Sequence of chain 1.I:
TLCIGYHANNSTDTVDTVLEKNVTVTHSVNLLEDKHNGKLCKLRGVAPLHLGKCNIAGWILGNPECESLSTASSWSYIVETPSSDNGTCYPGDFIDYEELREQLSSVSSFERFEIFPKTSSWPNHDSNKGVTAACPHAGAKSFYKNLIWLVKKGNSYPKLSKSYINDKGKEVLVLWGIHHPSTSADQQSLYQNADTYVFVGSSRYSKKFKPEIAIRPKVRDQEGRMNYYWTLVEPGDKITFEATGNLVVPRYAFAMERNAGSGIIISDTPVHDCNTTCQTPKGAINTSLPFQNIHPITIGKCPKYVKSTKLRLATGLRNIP

The protein below binds the small molecule below.
Small molecule (SMILES): CC(=O)N[C@H]1[C@H](O[C@H]2[C@H](O)[C@@H](NC(C)=O)CO[C@@H]2CO)O[C@H](CO)[C@@H](O)[C@@H]1O

Binding-site contacts:
Ligand atom N2 contacts residue ASN68 of chain 1.I at 4.5 Å.
Ligand atom C7 contacts residue ASN91 of chain 1.I at 3.4 Å.
Ligand atom C2 contacts residue ASN91 of chain 1.I at 2.5 Å.
Ligand atom N2 contacts residue ASN91 of chain 1.I at 3.0 Å (h-bond).
Ligand atom O3 contacts residue ARG225 of chain 1.I at 3.3 Å (salt-bridge).
Ligand atom C1 contacts residue GLU70 of chain 1.I at 4.3 Å.
Ligand atom C8 contacts residue PRO141 of chain 1.I at 4.2 Å (hydrophobic).
Ligand atom C8 contacts residue CYS140 of chain 1.I at 4.2 Å (hydrophobic).
Ligand atom N2 contacts residue GLU70 of chain 1.I at 4.0 Å.
Ligand atom C8 contacts residue CYS94 of chain 1.I at 3.9 Å (hydrophobic).
Ligand atom C7 contacts residue ASN68 of chain 1.I at 3.6 Å.
Ligand atom C7 contacts residue GLU70 of chain 1.I at 4.2 Å.
Ligand atom C5 contacts residue ASN91 of chain 1.I at 3.8 Å.
Ligand atom O5 contacts residue ASN91 of chain 1.I at 2.4 Å (h-bond).
Ligand atom C4 contacts residue ASN91 of chain 1.I at 4.4 Å.
Ligand atom C8 contacts residue ARG225 of chain 1.I at 4.4 Å.
Ligand atom C2 contacts residue ARG225 of chain 1.I at 4.3 Å.
Ligand atom O7 contacts residue ASN68 of chain 1.I at 3.0 Å (h-bond).
Ligand atom C1 contacts residue ASN91 of chain 1.I at 1.5 Å.
Ligand atom O7 contacts residue ASN91 of chain 1.I at 3.2 Å (h-bond).
Ligand atom C3 contacts residue ASN91 of chain 1.I at 3.9 Å.
Ligand atom C8 contacts residue GLU70 of chain 1.I at 4.2 Å.
Ligand atom C7 contacts residue CYS94 of chain 1.I at 4.0 Å (hydrophobic).
Ligand atom O6 contacts residue ASP90 of chain 1.I at 4.0 Å.
Ligand atom O7 contacts residue CYS94 of chain 1.I at 3.5 Å.
Ligand atom C3 contacts residue ARG225 of chain 1.I at 4.4 Å.
Ligand atom C8 contacts residue ASN68 of chain 1.I at 3.1 Å.
Ligand atom C6 contacts residue ARG225 of chain 1.I at 4.4 Å.
Ligand atom O7 contacts residue ARG225 of chain 1.I at 3.8 Å.
Ligand atom O5 contacts residue ARG225 of chain 1.I at 4.5 Å.
Ligand atom C7 contacts residue ARG225 of chain 1.I at 3.8 Å.
Ligand atom N2 contacts residue ARG225 of chain 1.I at 4.0 Å.
Ligand atom C8 contacts residue PRO69 of chain 1.I at 4.2 Å (hydrophobic).